Binding-site contacts:
Ligand atom C23 contacts residue GLU139 of chain 3.A at 4.3 Å.
Ligand atom C27 contacts residue VAL138 of chain 3.A at 4.5 Å (hydrophobic).
Ligand atom C26 contacts residue ILE131 of chain 3.A at 4.1 Å (hydrophobic).
Ligand atom C24 contacts residue VAL138 of chain 3.A at 4.0 Å (hydrophobic).
Ligand atom C21 contacts residue PHE148 of chain 3.A at 4.2 Å (hydrophobic).
Ligand atom C33 contacts residue ALA55 of chain 3.A at 4.2 Å (hydrophobic).
Ligand atom C22 contacts residue PHE49 of chain 3.A at 4.5 Å (hydrophobic).
Ligand atom C22 contacts residue GLU139 of chain 3.A at 4.1 Å.
Ligand atom C21 contacts residue TRP48 of chain 3.A at 4.3 Å (hydrophobic).
Ligand atom C24 contacts residue LEU52 of chain 3.A at 4.1 Å (hydrophobic).
Ligand atom C21 contacts residue PHE49 of chain 3.A at 3.8 Å (hydrophobic).
Ligand atom C30 contacts residue LEU52 of chain 3.A at 4.3 Å (hydrophobic).
Ligand atom C26 contacts residue TYR168 of chain 3.A at 4.1 Å (hydrophobic).
Ligand atom C31 contacts residue LEU52 of chain 3.A at 4.1 Å (hydrophobic).
Ligand atom C22 contacts residue LEU52 of chain 3.A at 4.0 Å (hydrophobic).
Ligand atom C25 contacts residue VAL53 of chain 3.A at 4.3 Å (hydrophobic).
Ligand atom C32 contacts residue SER59 of chain 3.A at 4.3 Å.
Ligand atom C29 contacts residue ALA56 of chain 3.A at 4.0 Å (hydrophobic).
Ligand atom C21 contacts residue LEU142 of chain 3.A at 3.8 Å (hydrophobic).
Ligand atom C28 contacts residue VAL138 of chain 3.A at 4.1 Å (hydrophobic).
Ligand atom C33 contacts residue SER59 of chain 3.A at 3.4 Å.
Ligand atom C23 contacts residue PHE49 of chain 3.A at 4.1 Å (hydrophobic).
Ligand atom C24 contacts residue TYR168 of chain 3.A at 3.8 Å (hydrophobic).
Ligand atom C26 contacts residue GLY135 of chain 3.A at 4.2 Å.
Ligand atom C23 contacts residue TYR168 of chain 3.A at 3.5 Å (hydrophobic).
Ligand atom C21 contacts residue GLU139 of chain 3.A at 4.0 Å.
Ligand atom C31 contacts residue ALA56 of chain 3.A at 4.3 Å (hydrophobic).
Ligand atom C23 contacts residue LEU52 of chain 3.A at 4.4 Å (hydrophobic).
Ligand atom C28 contacts residue ILE131 of chain 3.A at 4.1 Å (hydrophobic).
Ligand atom C25 contacts residue TYR168 of chain 3.A at 3.5 Å (hydrophobic).
Ligand atom C27 contacts residue ALA56 of chain 3.A at 4.5 Å (hydrophobic).
Ligand atom C32 contacts residue ALA56 of chain 3.A at 4.4 Å (hydrophobic).
Ligand atom C22 contacts residue VAL138 of chain 3.A at 4.0 Å (hydrophobic).
Ligand atom C31 contacts residue ALA55 of chain 3.A at 4.4 Å (hydrophobic).
Ligand atom C22 contacts residue LEU142 of chain 3.A at 3.6 Å (hydrophobic).
Ligand atom C29 contacts residue ILE134 of chain 3.A at 4.4 Å (hydrophobic).
Ligand atom C28 contacts residue ILE134 of chain 3.A at 3.7 Å (hydrophobic).

Sequence of chain 3.A:
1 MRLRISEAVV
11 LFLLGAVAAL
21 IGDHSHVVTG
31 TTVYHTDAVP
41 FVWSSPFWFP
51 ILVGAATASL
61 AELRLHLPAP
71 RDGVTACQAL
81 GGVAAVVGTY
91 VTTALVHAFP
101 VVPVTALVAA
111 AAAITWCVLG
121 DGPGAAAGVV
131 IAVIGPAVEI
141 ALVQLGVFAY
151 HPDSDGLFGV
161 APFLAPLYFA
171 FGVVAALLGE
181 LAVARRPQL

The small molecule below binds the protein below.
Small molecule (SMILES): CCCCCCCCCCCCC(=O)O